Sequence of chain 14.D:
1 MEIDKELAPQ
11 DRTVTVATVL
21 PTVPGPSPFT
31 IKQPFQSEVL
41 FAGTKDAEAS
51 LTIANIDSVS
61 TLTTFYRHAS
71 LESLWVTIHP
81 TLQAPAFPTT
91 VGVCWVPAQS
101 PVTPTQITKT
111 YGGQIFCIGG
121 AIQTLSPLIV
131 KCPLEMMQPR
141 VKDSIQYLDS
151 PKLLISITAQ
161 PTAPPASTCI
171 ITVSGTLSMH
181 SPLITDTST

The protein below binds the small molecule below.
Small molecule (SMILES): Nc1ccn([C@@H]2O[C@H](CO[P](=O)(O)O[C@H]3[C@@H](O)[C@H](n4ccc(N)nc4=O)O[C@@H]3CO[P](=O)(O)O[C@H]3[C@@H](O)[C@H](n4ccc(N)nc4=O)O[C@@H]3CO)[C@@H](O)[C@H]2O)c(=O)n1

Binding-site contacts:
Ligand atom OP1 contacts residue VAL14 of chain 14.D at 3.4 Å.
Ligand atom OP1 contacts residue SER73 of chain 13.C at 3.2 Å (h-bond).
Ligand atom P contacts residue TYR111 of chain 14.D at 4.5 Å.
Ligand atom P contacts residue TRP75 of chain 13.C at 4.3 Å.
Ligand atom O2 contacts residue ARG12 of chain 14.D at 3.6 Å.
Ligand atom C4' contacts residue TRP75 of chain 13.C at 4.5 Å (hydrophobic).
Ligand atom OP1 contacts residue THR176 of chain 13.C at 3.4 Å (h-bond).
Ligand atom OP2 contacts residue SER73 of chain 13.C at 4.0 Å.
Ligand atom O5' contacts residue TYR111 of chain 14.D at 4.4 Å.
Ligand atom O2' contacts residue ARG12 of chain 14.D at 3.6 Å.
Ligand atom O4' contacts residue ARG12 of chain 14.D at 4.0 Å.
Ligand atom OP1 contacts residue TYR111 of chain 14.D at 3.6 Å (h-bond).
Ligand atom C1' contacts residue ARG12 of chain 14.D at 3.9 Å.
Ligand atom O5' contacts residue LYS131 of chain 13.C at 3.3 Å.
Ligand atom O3' contacts residue TRP75 of chain 13.C at 3.6 Å.
Ligand atom O2' contacts residue TYR111 of chain 14.D at 4.3 Å.
Ligand atom O2' contacts residue ASP11 of chain 14.D at 3.5 Å.
Ligand atom C2 contacts residue ARG12 of chain 14.D at 4.5 Å.
Ligand atom O2' contacts residue VAL14 of chain 14.D at 4.3 Å.
Ligand atom OP1 contacts residue TRP75 of chain 13.C at 3.9 Å.
Ligand atom O3' contacts residue THR13 of chain 14.D at 4.4 Å.
Ligand atom P contacts residue SER73 of chain 13.C at 4.1 Å.
Ligand atom O5' contacts residue ARG12 of chain 14.D at 4.1 Å.
Ligand atom C4' contacts residue ARG12 of chain 14.D at 3.6 Å.
Ligand atom O2' contacts residue THR13 of chain 14.D at 3.7 Å.
Ligand atom C5' contacts residue ARG12 of chain 14.D at 4.3 Å.
Ligand atom C5' contacts residue LYS131 of chain 13.C at 4.2 Å.

Sequence of chain 13.C:
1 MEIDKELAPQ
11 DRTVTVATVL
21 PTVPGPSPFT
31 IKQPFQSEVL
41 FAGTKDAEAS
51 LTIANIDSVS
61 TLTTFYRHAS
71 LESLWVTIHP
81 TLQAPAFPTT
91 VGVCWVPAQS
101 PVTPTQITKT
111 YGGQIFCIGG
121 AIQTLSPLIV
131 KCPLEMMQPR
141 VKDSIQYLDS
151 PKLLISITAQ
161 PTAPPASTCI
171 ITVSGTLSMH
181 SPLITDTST